This small molecule binds to this protein.
Small molecule (SMILES): Cc1cc(CCCCCCCOc2ccc(C3=N[C@@H](C)CO3)cc2)on1

Sequence of chain 59.A:
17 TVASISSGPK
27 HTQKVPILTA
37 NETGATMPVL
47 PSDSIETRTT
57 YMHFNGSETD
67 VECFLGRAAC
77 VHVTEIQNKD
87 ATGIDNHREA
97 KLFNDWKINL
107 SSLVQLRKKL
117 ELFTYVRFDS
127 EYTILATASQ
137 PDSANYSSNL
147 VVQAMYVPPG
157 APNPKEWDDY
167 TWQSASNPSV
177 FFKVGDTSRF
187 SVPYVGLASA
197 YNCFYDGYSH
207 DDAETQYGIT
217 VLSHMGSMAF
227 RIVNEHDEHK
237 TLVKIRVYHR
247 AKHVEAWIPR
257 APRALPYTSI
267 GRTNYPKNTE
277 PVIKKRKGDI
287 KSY

Sequence of chain 59.C:
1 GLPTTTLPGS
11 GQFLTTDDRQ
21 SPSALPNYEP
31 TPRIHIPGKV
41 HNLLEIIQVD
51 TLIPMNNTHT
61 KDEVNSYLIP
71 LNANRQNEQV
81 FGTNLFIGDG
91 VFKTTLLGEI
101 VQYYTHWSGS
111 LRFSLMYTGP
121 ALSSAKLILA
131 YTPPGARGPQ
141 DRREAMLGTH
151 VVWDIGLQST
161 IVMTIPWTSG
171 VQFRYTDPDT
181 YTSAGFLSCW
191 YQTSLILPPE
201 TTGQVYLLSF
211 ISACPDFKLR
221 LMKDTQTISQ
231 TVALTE

Binding-site contacts:
Ligand atom C3C contacts residue VAL188 of chain 59.A at 3.3 Å (hydrophobic).
Ligand atom C3 contacts residue PHE186 of chain 59.A at 3.8 Å (hydrophobic).
Ligand atom C31 contacts residue PRO174 of chain 59.A at 3.4 Å (hydrophobic).
Ligand atom N2 contacts residue PRO174 of chain 59.A at 3.9 Å.
Ligand atom C1C contacts residue TYR152 of chain 59.A at 4.0 Å (hydrophobic).
Ligand atom N2 contacts residue ALA24 of chain 59.C at 3.4 Å.
Ligand atom C2C contacts residue TYR152 of chain 59.A at 4.0 Å (hydrophobic).
Ligand atom C31 contacts residue ALA150 of chain 59.A at 3.1 Å (hydrophobic).
Ligand atom C6B contacts residue LEU106 of chain 59.A at 4.0 Å (hydrophobic).
Ligand atom O1 contacts residue ALA24 of chain 59.C at 3.6 Å.
Ligand atom C7C contacts residue VAL191 of chain 59.A at 4.0 Å (hydrophobic).
Ligand atom C4A contacts residue ASN198 of chain 59.A at 3.9 Å.
Ligand atom C4B contacts residue LEU106 of chain 59.A at 4.0 Å (hydrophobic).
Ligand atom C2C contacts residue VAL188 of chain 59.A at 3.2 Å (hydrophobic).
Ligand atom O1 contacts residue VAL188 of chain 59.A at 3.8 Å.
Ligand atom C4 contacts residue MET224 of chain 59.A at 3.8 Å (hydrophobic).
Ligand atom C4 contacts residue PHE186 of chain 59.A at 3.6 Å (hydrophobic).
Ligand atom O1B contacts residue ILE104 of chain 59.A at 3.9 Å.
Ligand atom C5 contacts residue TYR152 of chain 59.A at 3.8 Å (hydrophobic).
Ligand atom C6C contacts residue VAL191 of chain 59.A at 3.2 Å (hydrophobic).
Ligand atom C5B contacts residue TYR197 of chain 59.A at 3.8 Å (hydrophobic).
Ligand atom O1B contacts residue TYR128 of chain 59.A at 3.9 Å.
Ligand atom O1 contacts residue PHE186 of chain 59.A at 3.5 Å.
Ligand atom O1 contacts residue TYR152 of chain 59.A at 3.9 Å.
Ligand atom C4C contacts residue ILE104 of chain 59.A at 3.9 Å (hydrophobic).
Ligand atom C31 contacts residue SER175 of chain 59.A at 3.6 Å.
Ligand atom C5C contacts residue TYR128 of chain 59.A at 3.5 Å (hydrophobic).
Ligand atom C5 contacts residue PHE186 of chain 59.A at 3.5 Å (hydrophobic).
Ligand atom C5C contacts residue ILE104 of chain 59.A at 3.8 Å (hydrophobic).
Ligand atom N2 contacts residue PHE186 of chain 59.A at 3.7 Å.
Ligand atom C3 contacts residue PRO174 of chain 59.A at 3.8 Å (hydrophobic).
Ligand atom C4C contacts residue TYR152 of chain 59.A at 3.8 Å (hydrophobic).
Ligand atom CM1 contacts residue SER107 of chain 59.A at 3.9 Å.
Ligand atom C7C contacts residue TYR128 of chain 59.A at 3.6 Å (hydrophobic).
Ligand atom C4 contacts residue TYR152 of chain 59.A at 3.9 Å (hydrophobic).
Ligand atom C3C contacts residue TYR128 of chain 59.A at 3.9 Å (hydrophobic).
Ligand atom C6B contacts residue TYR197 of chain 59.A at 3.7 Å (hydrophobic).
Ligand atom C7C contacts residue TYR197 of chain 59.A at 3.8 Å (hydrophobic).
Ligand atom C31 contacts residue VAL176 of chain 59.A at 3.3 Å (hydrophobic).
Ligand atom C5B contacts residue LEU106 of chain 59.A at 3.8 Å (hydrophobic).